Sequence of chain 1.E:
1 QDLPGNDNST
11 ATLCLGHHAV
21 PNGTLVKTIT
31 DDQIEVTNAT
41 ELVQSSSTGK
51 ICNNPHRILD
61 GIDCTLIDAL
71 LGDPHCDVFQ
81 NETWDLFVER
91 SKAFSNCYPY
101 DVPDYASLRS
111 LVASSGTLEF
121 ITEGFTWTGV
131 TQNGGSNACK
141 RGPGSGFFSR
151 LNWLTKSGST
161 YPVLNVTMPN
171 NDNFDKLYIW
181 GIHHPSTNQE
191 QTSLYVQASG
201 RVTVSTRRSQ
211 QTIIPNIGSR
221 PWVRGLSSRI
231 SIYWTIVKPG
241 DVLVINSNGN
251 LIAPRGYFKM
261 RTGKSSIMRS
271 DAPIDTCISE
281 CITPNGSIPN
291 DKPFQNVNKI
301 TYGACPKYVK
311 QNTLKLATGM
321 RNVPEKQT

A protein and the small-molecule ligand that binds it are described below.
Small molecule (SMILES): CC(=O)N[C@@H]1[C@@H](O)[C@H](O)[C@@H](CO)O[C@H]1O

Binding-site contacts:
Ligand atom N2 contacts residue ARG150 of chain 1.E at 4.5 Å.
Ligand atom O5 contacts residue ASN81 of chain 1.E at 2.4 Å (h-bond).
Ligand atom O5 contacts residue PHE120 of chain 1.E at 3.9 Å.
Ligand atom C5 contacts residue ILE121 of chain 1.E at 3.8 Å (hydrophobic).
Ligand atom C4 contacts residue ASN81 of chain 1.E at 4.2 Å.
Ligand atom C1 contacts residue ASN81 of chain 1.E at 1.5 Å.
Ligand atom C8 contacts residue ASN81 of chain 1.E at 4.3 Å.
Ligand atom C6 contacts residue ILE121 of chain 1.E at 3.6 Å (hydrophobic).
Ligand atom C2 contacts residue ASN81 of chain 1.E at 2.4 Å.
Ligand atom O7 contacts residue ASN81 of chain 1.E at 2.8 Å (h-bond).
Ligand atom C1 contacts residue PHE120 of chain 1.E at 3.5 Å (hydrophobic).
Ligand atom C3 contacts residue ASN81 of chain 1.E at 3.7 Å.
Ligand atom C5 contacts residue PHE120 of chain 1.E at 3.7 Å (hydrophobic).
Ligand atom C8 contacts residue ARG150 of chain 1.E at 4.2 Å.
Ligand atom C2 contacts residue PHE120 of chain 1.E at 4.4 Å (hydrophobic).
Ligand atom N2 contacts residue ASN81 of chain 1.E at 2.9 Å (h-bond).
Ligand atom C8 contacts residue GLN80 of chain 1.E at 3.4 Å.
Ligand atom C5 contacts residue ASN81 of chain 1.E at 3.7 Å.
Ligand atom C3 contacts residue PHE120 of chain 1.E at 4.1 Å (hydrophobic).
Ligand atom C7 contacts residue ASN81 of chain 1.E at 3.0 Å.